Sequence of chain 1.B:
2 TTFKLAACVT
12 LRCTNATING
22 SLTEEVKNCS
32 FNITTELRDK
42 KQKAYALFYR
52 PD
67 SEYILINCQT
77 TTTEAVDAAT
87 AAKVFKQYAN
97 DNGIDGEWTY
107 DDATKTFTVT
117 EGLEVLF

Sequence of chain 1.F:
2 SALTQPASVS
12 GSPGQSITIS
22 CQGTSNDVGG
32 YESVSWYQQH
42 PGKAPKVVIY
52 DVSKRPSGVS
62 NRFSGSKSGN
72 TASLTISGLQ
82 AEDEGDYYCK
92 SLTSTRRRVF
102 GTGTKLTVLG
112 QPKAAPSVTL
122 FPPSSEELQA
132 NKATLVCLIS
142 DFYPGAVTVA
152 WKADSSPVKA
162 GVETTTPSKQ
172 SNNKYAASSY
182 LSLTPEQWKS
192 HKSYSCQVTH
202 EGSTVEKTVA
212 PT

Binding-site contacts:
Ligand atom C1 contacts residue ASN33 of chain 1.B at 1.4 Å.
Ligand atom C4 contacts residue ASP52 of chain 1.F at 3.6 Å.
Ligand atom N2 contacts residue ASN33 of chain 1.B at 3.0 Å (h-bond).
Ligand atom C8 contacts residue TYR118 of chain 1.E at 3.7 Å (hydrophobic).
Ligand atom C3 contacts residue SER34 of chain 1.F at 3.5 Å.
Ligand atom O3 contacts residue SER34 of chain 1.F at 2.9 Å (h-bond).
Ligand atom C5 contacts residue ASN33 of chain 1.B at 3.7 Å.
Ligand atom C8 contacts residue ASN33 of chain 1.B at 3.3 Å.
Ligand atom O4 contacts residue HIS121 of chain 1.E at 2.8 Å (h-bond).
Ligand atom N2 contacts residue ARG13 of chain 1.B at 3.7 Å.
Ligand atom O2 contacts residue TYR118 of chain 1.E at 3.5 Å.
Ligand atom C3 contacts residue ASP52 of chain 1.F at 3.5 Å.
Ligand atom O6 contacts residue LEU93 of chain 1.F at 3.5 Å.
Ligand atom O6 contacts residue ARG105 of chain 1.E at 2.9 Å (salt-bridge).
Ligand atom O2 contacts residue ASP52 of chain 1.F at 3.1 Å (salt-bridge).
Ligand atom O6 contacts residue ASP103 of chain 1.E at 2.8 Å (salt-bridge).
Ligand atom O5 contacts residue TYS110 of chain 1.E at 3.6 Å.
Ligand atom O2 contacts residue HIS121 of chain 1.E at 3.7 Å.
Ligand atom O3 contacts residue ASP52 of chain 1.F at 2.4 Å (salt-bridge).
Ligand atom C2 contacts residue SER34 of chain 1.F at 3.6 Å.
Ligand atom O6 contacts residue ARG13 of chain 1.B at 3.6 Å.
Ligand atom O2 contacts residue GLU33 of chain 1.F at 3.3 Å (salt-bridge).
Ligand atom C4 contacts residue HIS121 of chain 1.E at 3.6 Å.
Ligand atom O4 contacts residue ASN119 of chain 1.E at 3.3 Å (h-bond).
Ligand atom C7 contacts residue ASN33 of chain 1.B at 3.4 Å.
Ligand atom O3 contacts residue TYR118 of chain 1.E at 3.7 Å.
Ligand atom C8 contacts residue ASP103 of chain 1.E at 3.6 Å.
Ligand atom C6 contacts residue TYR118 of chain 1.E at 3.5 Å (hydrophobic).
Ligand atom C5 contacts residue TYR118 of chain 1.E at 3.7 Å (hydrophobic).
Ligand atom C5 contacts residue HIS121 of chain 1.E at 3.6 Å.
Ligand atom O7 contacts residue SER31 of chain 1.B at 3.6 Å.
Ligand atom C3 contacts residue ARG13 of chain 1.B at 3.5 Å.
Ligand atom O5 contacts residue ASN33 of chain 1.B at 2.4 Å (h-bond).
Ligand atom O3 contacts residue ASN119 of chain 1.E at 3.0 Å (h-bond).
Ligand atom O5 contacts residue ARG105 of chain 1.E at 3.6 Å (salt-bridge).
Ligand atom C3 contacts residue HIS121 of chain 1.E at 3.6 Å.
Ligand atom O3 contacts residue ARG13 of chain 1.B at 3.0 Å (salt-bridge).
Ligand atom O3 contacts residue HIS121 of chain 1.E at 3.2 Å (h-bond).
Ligand atom O3 contacts residue TYR120 of chain 1.E at 3.7 Å.
Ligand atom C2 contacts residue ASN33 of chain 1.B at 2.5 Å.

Sequence of chain 1.E:
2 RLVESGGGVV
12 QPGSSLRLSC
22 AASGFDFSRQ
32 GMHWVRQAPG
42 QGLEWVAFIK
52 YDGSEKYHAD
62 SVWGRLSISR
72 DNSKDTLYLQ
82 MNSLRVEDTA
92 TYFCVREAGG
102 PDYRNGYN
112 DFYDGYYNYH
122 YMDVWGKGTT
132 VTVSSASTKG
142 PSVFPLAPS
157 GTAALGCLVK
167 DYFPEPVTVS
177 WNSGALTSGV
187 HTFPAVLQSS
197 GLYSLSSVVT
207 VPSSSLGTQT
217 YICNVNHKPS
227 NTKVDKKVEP

This small molecule binds to this protein.
Small molecule (SMILES): CC(=O)N[C@H]1[C@H](O[C@H]2[C@H](O)[C@@H](NC(C)=O)CO[C@@H]2CO)O[C@H](CO)[C@@H](O[C@@H]2O[C@H](CO[C@H]3O[C@H](CO[C@H]4O[C@H](CO)[C@@H](O)[C@H](O)[C@@H]4O)[C@@H](O)[C@H](O[C@H]4O[C@H](CO)[C@@H](O)[C@H](O)[C@@H]4O)[C@@H]3O)[C@@H](O)[C@H](O[C@H]3O[C@H](CO)[C@@H](O)[C@H](O)[C@@H]3O)[C@@H]2O)[C@@H]1O